Sequence of chain 1.D:
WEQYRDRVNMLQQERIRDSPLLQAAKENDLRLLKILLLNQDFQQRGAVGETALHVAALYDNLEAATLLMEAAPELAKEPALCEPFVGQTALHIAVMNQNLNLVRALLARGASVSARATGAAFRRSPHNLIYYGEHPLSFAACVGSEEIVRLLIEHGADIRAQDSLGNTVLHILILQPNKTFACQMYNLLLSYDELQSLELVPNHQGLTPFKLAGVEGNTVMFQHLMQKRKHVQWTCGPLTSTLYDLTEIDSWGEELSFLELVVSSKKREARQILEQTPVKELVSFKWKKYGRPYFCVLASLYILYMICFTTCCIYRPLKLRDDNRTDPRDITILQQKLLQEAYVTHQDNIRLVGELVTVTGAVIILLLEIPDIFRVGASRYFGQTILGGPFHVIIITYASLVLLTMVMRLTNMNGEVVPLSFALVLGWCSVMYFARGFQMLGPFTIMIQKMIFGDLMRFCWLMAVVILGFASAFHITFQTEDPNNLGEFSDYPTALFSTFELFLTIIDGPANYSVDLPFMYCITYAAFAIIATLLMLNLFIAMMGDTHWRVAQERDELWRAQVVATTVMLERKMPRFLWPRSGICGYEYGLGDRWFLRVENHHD

Sequence of chain 1.A:
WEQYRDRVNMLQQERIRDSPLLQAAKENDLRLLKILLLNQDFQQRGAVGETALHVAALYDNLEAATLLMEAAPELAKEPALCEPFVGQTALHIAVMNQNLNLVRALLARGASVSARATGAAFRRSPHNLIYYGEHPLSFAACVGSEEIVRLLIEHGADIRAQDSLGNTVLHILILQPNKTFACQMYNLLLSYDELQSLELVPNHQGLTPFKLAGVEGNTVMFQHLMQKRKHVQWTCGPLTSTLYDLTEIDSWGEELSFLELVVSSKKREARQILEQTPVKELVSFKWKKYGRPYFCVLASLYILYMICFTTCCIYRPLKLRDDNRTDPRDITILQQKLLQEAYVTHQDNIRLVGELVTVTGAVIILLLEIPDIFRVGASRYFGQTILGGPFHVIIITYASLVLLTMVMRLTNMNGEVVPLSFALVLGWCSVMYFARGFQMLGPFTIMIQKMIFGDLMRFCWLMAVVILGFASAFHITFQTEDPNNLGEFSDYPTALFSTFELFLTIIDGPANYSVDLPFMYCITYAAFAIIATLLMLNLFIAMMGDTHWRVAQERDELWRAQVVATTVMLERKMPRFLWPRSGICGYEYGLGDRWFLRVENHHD

Binding-site contacts:
Ligand atom C20 contacts residue VAL459 of chain 1.A at 4.0 Å (hydrophobic).
Ligand atom C6 contacts residue PHE487 of chain 1.A at 3.6 Å (hydrophobic).
Ligand atom C19 contacts residue MET466 of chain 1.A at 3.9 Å (hydrophobic).
Ligand atom C3 contacts residue GLN483 of chain 1.A at 3.3 Å.
Ligand atom C21 contacts residue VAL459 of chain 1.A at 3.4 Å (hydrophobic).
Ligand atom O1 contacts residue GLN483 of chain 1.A at 2.8 Å (h-bond).
Ligand atom C2 contacts residue PHE425 of chain 1.A at 3.7 Å (hydrophobic).
Ligand atom C1 contacts residue MET466 of chain 1.A at 3.9 Å (hydrophobic).
Ligand atom C19 contacts residue ILE428 of chain 1.A at 3.9 Å (hydrophobic).
Ligand atom C3 contacts residue PHE425 of chain 1.A at 4.1 Å (hydrophobic).
Ligand atom C7 contacts residue ILE428 of chain 1.A at 3.6 Å (hydrophobic).
Ligand atom C4 contacts residue PHE425 of chain 1.A at 4.0 Å (hydrophobic).
Ligand atom C11 contacts residue MET466 of chain 1.A at 4.0 Å (hydrophobic).
Ligand atom C18 contacts residue ILE428 of chain 1.A at 3.4 Å (hydrophobic).
Ligand atom C23 contacts residue ALA561 of chain 1.D at 4.0 Å (hydrophobic).
Ligand atom C26 contacts residue PHE456 of chain 1.A at 3.4 Å (hydrophobic).
Ligand atom C2 contacts residue THR479 of chain 1.A at 3.5 Å.
Ligand atom C6 contacts residue PRO424 of chain 1.A at 3.7 Å (hydrophobic).
Ligand atom C9 contacts residue ILE486 of chain 1.A at 4.0 Å (hydrophobic).
Ligand atom O1 contacts residue PHE425 of chain 1.A at 3.7 Å.
Ligand atom C1 contacts residue ILE482 of chain 1.A at 3.9 Å (hydrophobic).
Ligand atom C4 contacts residue PRO424 of chain 1.A at 3.9 Å (hydrophobic).
Ligand atom C18 contacts residue CYS463 of chain 1.A at 4.0 Å (hydrophobic).
Ligand atom C21 contacts residue PHE504 of chain 1.D at 3.7 Å (hydrophobic).
Ligand atom C3 contacts residue THR479 of chain 1.A at 3.5 Å.
Ligand atom C24 contacts residue ALA561 of chain 1.D at 3.7 Å (hydrophobic).
Ligand atom C19 contacts residue PHE425 of chain 1.A at 3.2 Å (hydrophobic).
Ligand atom C23 contacts residue VAL459 of chain 1.A at 3.6 Å (hydrophobic).
Ligand atom C27 contacts residue ILE557 of chain 1.D at 4.0 Å (hydrophobic).
Ligand atom C19 contacts residue CYS463 of chain 1.A at 4.0 Å (hydrophobic).
Ligand atom C25 contacts residue ALA561 of chain 1.D at 4.0 Å (hydrophobic).
Ligand atom C8 contacts residue ILE428 of chain 1.A at 4.0 Å (hydrophobic).
Ligand atom C26 contacts residue VAL459 of chain 1.A at 3.7 Å (hydrophobic).
Ligand atom C11 contacts residue CYS463 of chain 1.A at 4.0 Å (hydrophobic).
Ligand atom C18 contacts residue LEU460 of chain 1.A at 3.8 Å (hydrophobic).
Ligand atom C12 contacts residue CYS463 of chain 1.A at 3.8 Å (hydrophobic).
Ligand atom C21 contacts residue CYS463 of chain 1.A at 3.9 Å (hydrophobic).
Ligand atom O1 contacts residue THR479 of chain 1.A at 3.0 Å (h-bond).
Ligand atom C27 contacts residue PHE456 of chain 1.A at 3.3 Å (hydrophobic).
Ligand atom C6 contacts residue ILE428 of chain 1.A at 4.0 Å (hydrophobic).

This protein binds this small molecule.
Small molecule (SMILES): CC(C)[C@@H](C)/C=C/[C@@H](C)[C@H]1CC[C@H]2C3=CC=C4C[C@@H](O)CC[C@]4(C)[C@H]3CC[C@]12C